Sequence of chain 1.A:
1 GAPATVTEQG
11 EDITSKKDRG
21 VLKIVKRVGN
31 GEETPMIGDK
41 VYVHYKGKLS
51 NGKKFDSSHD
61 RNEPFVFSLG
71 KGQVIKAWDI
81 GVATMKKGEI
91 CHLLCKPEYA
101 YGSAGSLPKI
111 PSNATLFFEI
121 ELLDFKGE

The small molecule below binds the protein below.
Small molecule (SMILES): COc1ccc(CC[C@H](OC(=O)[C@@H]2CCCCN2S(=O)(=O)c2cc(Cl)cc(Cl)c2)c2cccc(OCC(=O)O)c2)cc1OC

Binding-site contacts:
Ligand atom CBG contacts residue ILE110 of chain 1.A at 3.7 Å (hydrophobic).
Ligand atom CL2 contacts residue TYR101 of chain 1.A at 3.7 Å.
Ligand atom CAS contacts residue PHE55 of chain 1.A at 3.6 Å (hydrophobic).
Ligand atom CL1 contacts residue LYS109 of chain 1.A at 3.3 Å.
Ligand atom OBD contacts residue TYR101 of chain 1.A at 3.1 Å (h-bond).
Ligand atom CAR contacts residue TYR101 of chain 1.A at 3.0 Å (hydrophobic).
Ligand atom CAR contacts residue ILE110 of chain 1.A at 3.6 Å (hydrophobic).
Ligand atom C contacts residue TYR101 of chain 1.A at 3.1 Å (hydrophobic).
Ligand atom CBI contacts residue GLN73 of chain 1.A at 3.8 Å.
Ligand atom O contacts residue ILE75 of chain 1.A at 3.0 Å (h-bond).
Ligand atom OAF contacts residue TYR45 of chain 1.A at 3.6 Å.
Ligand atom CAV contacts residue GLN73 of chain 1.A at 3.7 Å.
Ligand atom OAE contacts residue PHE55 of chain 1.A at 3.8 Å.
Ligand atom CL2 contacts residue SER106 of chain 1.A at 2.8 Å.
Ligand atom CL1 contacts residue ASP56 of chain 1.A at 3.5 Å.
Ligand atom CAM contacts residue GLN73 of chain 1.A at 3.0 Å.
Ligand atom CBH contacts residue ASP56 of chain 1.A at 3.6 Å.
Ligand atom O contacts residue VAL74 of chain 1.A at 3.2 Å.
Ligand atom CAY contacts residue PHE65 of chain 1.A at 3.8 Å (hydrophobic).
Ligand atom CA contacts residue TYR101 of chain 1.A at 3.5 Å (hydrophobic).
Ligand atom CAU contacts residue TRP78 of chain 1.A at 3.8 Å (hydrophobic).
Ligand atom CAZ contacts residue TYR45 of chain 1.A at 3.4 Å (hydrophobic).
Ligand atom CBN contacts residue PHE55 of chain 1.A at 3.8 Å (hydrophobic).
Ligand atom OAF contacts residue PHE55 of chain 1.A at 3.4 Å.
Ligand atom OAE contacts residue TYR101 of chain 1.A at 3.4 Å (h-bond).
Ligand atom CB contacts residue TRP78 of chain 1.A at 3.5 Å (hydrophobic).
Ligand atom N contacts residue TYR101 of chain 1.A at 3.8 Å.
Ligand atom CBG contacts residue TYR101 of chain 1.A at 3.8 Å (hydrophobic).
Ligand atom O contacts residue TYR101 of chain 1.A at 3.5 Å (h-bond).
Ligand atom OAF contacts residue ASP56 of chain 1.A at 3.4 Å (salt-bridge).
Ligand atom OAE contacts residue PHE118 of chain 1.A at 3.5 Å.
Ligand atom CBI contacts residue PHE65 of chain 1.A at 3.8 Å (hydrophobic).
Ligand atom CL1 contacts residue PHE55 of chain 1.A at 3.8 Å.
Ligand atom CAS contacts residue ASP56 of chain 1.A at 3.0 Å.
Ligand atom CAT contacts residue PHE65 of chain 1.A at 3.8 Å (hydrophobic).
Ligand atom CAM contacts residue PHE65 of chain 1.A at 3.8 Å (hydrophobic).
Ligand atom OAF contacts residue PHE118 of chain 1.A at 3.4 Å.
Ligand atom CBO contacts residue TYR101 of chain 1.A at 3.8 Å (hydrophobic).
Ligand atom CAU contacts residue TYR45 of chain 1.A at 3.5 Å (hydrophobic).
Ligand atom CAT contacts residue TRP78 of chain 1.A at 3.6 Å (hydrophobic).